Sequence of chain 1.A:
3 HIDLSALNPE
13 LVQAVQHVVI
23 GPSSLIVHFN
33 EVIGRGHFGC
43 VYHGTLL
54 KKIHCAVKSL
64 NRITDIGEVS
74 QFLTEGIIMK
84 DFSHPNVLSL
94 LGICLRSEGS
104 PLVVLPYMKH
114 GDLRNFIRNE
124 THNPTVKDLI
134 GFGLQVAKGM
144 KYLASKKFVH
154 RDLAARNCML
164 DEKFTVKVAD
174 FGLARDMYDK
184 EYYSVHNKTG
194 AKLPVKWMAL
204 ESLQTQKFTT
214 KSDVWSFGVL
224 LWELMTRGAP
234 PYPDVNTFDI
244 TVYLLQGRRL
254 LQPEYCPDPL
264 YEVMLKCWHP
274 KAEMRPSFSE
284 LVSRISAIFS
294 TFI

Binding-site contacts:
Ligand atom N24 contacts residue ILE35 of chain 1.A at 3.7 Å.
Ligand atom C2 contacts residue MET162 of chain 1.A at 3.9 Å (hydrophobic).
Ligand atom C14 contacts residue MET162 of chain 1.A at 3.5 Å (hydrophobic).
Ligand atom C8 contacts residue GLY114 of chain 1.A at 3.7 Å.
Ligand atom F contacts residue ALA172 of chain 1.A at 3.5 Å.
Ligand atom C1 contacts residue LEU108 of chain 1.A at 3.7 Å (hydrophobic).
Ligand atom C15 contacts residue ALA59 of chain 1.A at 3.7 Å (hydrophobic).
Ligand atom C9 contacts residue TYR110 of chain 1.A at 3.7 Å (hydrophobic).
Ligand atom C2 contacts residue ARG159 of chain 1.A at 3.5 Å.
Ligand atom C20 contacts residue TYR110 of chain 1.A at 3.4 Å (hydrophobic).
Ligand atom C3 contacts residue TYR181 of chain 1.A at 3.5 Å (hydrophobic).
Ligand atom C4 contacts residue MET162 of chain 1.A at 3.4 Å (hydrophobic).
Ligand atom C5 contacts residue MET111 of chain 1.A at 3.3 Å (hydrophobic).
Ligand atom N23 contacts residue ALA59 of chain 1.A at 3.7 Å.
Ligand atom C5 contacts residue TYR110 of chain 1.A at 3.6 Å (hydrophobic).
Ligand atom F contacts residue MET162 of chain 1.A at 3.6 Å.
Ligand atom C1 contacts residue TYR181 of chain 1.A at 3.5 Å (hydrophobic).
Ligand atom C12 contacts residue MET162 of chain 1.A at 3.6 Å (hydrophobic).
Ligand atom C7 contacts residue TYR110 of chain 1.A at 3.5 Å (hydrophobic).
Ligand atom N23 contacts residue PRO109 of chain 1.A at 3.7 Å.
Ligand atom N26 contacts residue TYR110 of chain 1.A at 3.8 Å.
Ligand atom F contacts residue ASN160 of chain 1.A at 3.8 Å.
Ligand atom F contacts residue ASP173 of chain 1.A at 3.4 Å.
Ligand atom C6 contacts residue ILE35 of chain 1.A at 3.5 Å (hydrophobic).
Ligand atom C15 contacts residue MET162 of chain 1.A at 3.7 Å (hydrophobic).
Ligand atom C7 contacts residue GLY114 of chain 1.A at 3.8 Å.
Ligand atom C1 contacts residue VAL43 of chain 1.A at 3.8 Å (hydrophobic).
Ligand atom C2 contacts residue TYR181 of chain 1.A at 3.6 Å (hydrophobic).
Ligand atom N23 contacts residue MET111 of chain 1.A at 2.9 Å (h-bond).
Ligand atom CL2 contacts residue ALA172 of chain 1.A at 3.6 Å.
Ligand atom N26 contacts residue GLY114 of chain 1.A at 3.8 Å.
Ligand atom CL contacts residue TYR181 of chain 1.A at 3.8 Å.
Ligand atom CL contacts residue GLY36 of chain 1.A at 3.7 Å.
Ligand atom C19 contacts residue ALA59 of chain 1.A at 3.3 Å (hydrophobic).
Ligand atom C7 contacts residue MET111 of chain 1.A at 3.4 Å (hydrophobic).
Ligand atom N22 contacts residue ALA59 of chain 1.A at 3.3 Å.
Ligand atom N22 contacts residue PRO109 of chain 1.A at 3.0 Å (h-bond).
Ligand atom CL2 contacts residue LEU91 of chain 1.A at 3.9 Å.
Ligand atom C13 contacts residue TYR181 of chain 1.A at 3.8 Å (hydrophobic).
Ligand atom N23 contacts residue TYR110 of chain 1.A at 3.8 Å.

The protein below binds the small molecule below.
Small molecule (SMILES): C[C@@H](Oc1cc(-c2cnn(C3CCNCC3)c2)cnc1N)c1c(Cl)ccc(F)c1Cl